Sequence of chain 1.F:
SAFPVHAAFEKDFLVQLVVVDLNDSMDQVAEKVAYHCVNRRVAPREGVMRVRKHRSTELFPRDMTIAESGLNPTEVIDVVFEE

A small-molecule ligand and the protein it binds are described below.
Small molecule (SMILES): Oc1ccc(Br)cc1

Binding-site contacts:
Ligand atom C1 contacts residue TRP166 of chain 1.D at 4.0 Å (hydrophobic).
Ligand atom C4 contacts residue VAL334 of chain 1.D at 3.9 Å (hydrophobic).
Ligand atom BR4 contacts residue GLY333 of chain 1.D at 3.7 Å.
Ligand atom BR4 contacts residue PHE13 of chain 1.F at 3.8 Å.
Ligand atom C6 contacts residue PRO402 of chain 1.D at 3.6 Å (hydrophobic).
Ligand atom C3 contacts residue GLY333 of chain 1.D at 3.7 Å.
Ligand atom C1 contacts residue TRP337 of chain 1.D at 3.8 Å (hydrophobic).
Ligand atom C2 contacts residue PRO402 of chain 1.D at 3.9 Å (hydrophobic).
Ligand atom O1 contacts residue TRP337 of chain 1.D at 3.3 Å.
Ligand atom C4 contacts residue TYR330 of chain 1.D at 4.3 Å (hydrophobic).
Ligand atom C4 contacts residue PRO402 of chain 1.D at 3.0 Å (hydrophobic).
Ligand atom C6 contacts residue TRP337 of chain 1.D at 3.7 Å (hydrophobic).
Ligand atom C3 contacts residue VAL334 of chain 1.D at 3.6 Å (hydrophobic).
Ligand atom C3 contacts residue TYR330 of chain 1.D at 4.0 Å (hydrophobic).
Ligand atom C3 contacts residue PRO402 of chain 1.D at 3.5 Å (hydrophobic).
Ligand atom C1 contacts residue VAL334 of chain 1.D at 4.2 Å (hydrophobic).
Ligand atom C5 contacts residue VAL334 of chain 1.D at 4.2 Å (hydrophobic).
Ligand atom C6 contacts residue GLY333 of chain 1.D at 3.4 Å.
Ligand atom O1 contacts residue THR340 of chain 1.D at 3.5 Å (h-bond).
Ligand atom C5 contacts residue TRP337 of chain 1.D at 4.0 Å (hydrophobic).
Ligand atom BR4 contacts residue VAL404 of chain 1.D at 3.5 Å.
Ligand atom BR4 contacts residue SER329 of chain 1.D at 3.9 Å.
Ligand atom BR4 contacts residue TYR330 of chain 1.D at 4.0 Å.
Ligand atom C1 contacts residue PRO402 of chain 1.D at 4.0 Å (hydrophobic).
Ligand atom C5 contacts residue PRO393 of chain 1.D at 4.1 Å (hydrophobic).
Ligand atom BR4 contacts residue PRO402 of chain 1.D at 3.4 Å.
Ligand atom C2 contacts residue VAL334 of chain 1.D at 3.8 Å (hydrophobic).
Ligand atom C4 contacts residue GLY333 of chain 1.D at 3.4 Å.
Ligand atom O1 contacts residue TRP166 of chain 1.D at 3.3 Å (h-bond).
Ligand atom C6 contacts residue VAL334 of chain 1.D at 4.4 Å (hydrophobic).
Ligand atom C6 contacts residue PRO393 of chain 1.D at 3.8 Å (hydrophobic).
Ligand atom C5 contacts residue GLY333 of chain 1.D at 3.4 Å.
Ligand atom O1 contacts residue GLY333 of chain 1.D at 4.1 Å.
Ligand atom C5 contacts residue PRO402 of chain 1.D at 3.1 Å (hydrophobic).
Ligand atom C2 contacts residue GLY333 of chain 1.D at 3.9 Å.
Ligand atom C3 contacts residue TRP166 of chain 1.D at 4.3 Å (hydrophobic).
Ligand atom C2 contacts residue TRP166 of chain 1.D at 3.5 Å (hydrophobic).
Ligand atom C1 contacts residue GLY333 of chain 1.D at 3.6 Å.

Sequence of chain 1.D:
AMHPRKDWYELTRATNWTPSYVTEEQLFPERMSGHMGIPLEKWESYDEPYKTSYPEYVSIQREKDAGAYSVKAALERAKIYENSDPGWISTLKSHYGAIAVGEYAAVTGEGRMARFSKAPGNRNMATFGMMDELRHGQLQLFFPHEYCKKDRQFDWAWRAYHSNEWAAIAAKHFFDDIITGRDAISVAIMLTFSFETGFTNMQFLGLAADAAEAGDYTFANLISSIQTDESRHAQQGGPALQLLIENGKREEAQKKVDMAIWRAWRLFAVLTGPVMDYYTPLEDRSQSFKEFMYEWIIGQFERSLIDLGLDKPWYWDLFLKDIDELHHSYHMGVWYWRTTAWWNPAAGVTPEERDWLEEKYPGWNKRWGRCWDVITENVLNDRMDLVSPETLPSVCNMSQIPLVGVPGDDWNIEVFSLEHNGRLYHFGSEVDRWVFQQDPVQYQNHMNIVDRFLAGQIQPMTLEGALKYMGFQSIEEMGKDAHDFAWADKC